Sequence of chain 1.A:
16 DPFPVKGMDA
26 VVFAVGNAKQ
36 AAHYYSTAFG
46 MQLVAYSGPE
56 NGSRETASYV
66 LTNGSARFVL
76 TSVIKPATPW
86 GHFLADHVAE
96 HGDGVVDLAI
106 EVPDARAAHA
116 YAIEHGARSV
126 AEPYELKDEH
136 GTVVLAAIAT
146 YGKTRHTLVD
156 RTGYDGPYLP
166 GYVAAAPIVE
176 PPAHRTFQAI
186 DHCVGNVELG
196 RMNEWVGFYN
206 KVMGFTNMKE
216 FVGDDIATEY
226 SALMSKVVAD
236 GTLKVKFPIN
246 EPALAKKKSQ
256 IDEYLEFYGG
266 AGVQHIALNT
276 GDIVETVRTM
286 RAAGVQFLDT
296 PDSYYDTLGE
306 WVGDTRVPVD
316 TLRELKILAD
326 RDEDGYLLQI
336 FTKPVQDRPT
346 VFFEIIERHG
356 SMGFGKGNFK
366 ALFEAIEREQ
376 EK

This protein binds this small molecule.
Small molecule (SMILES): O=C1CCCC(=O)C1=C(O)c1ccc(C(F)(F)F)cc1[N+](=O)[O-]

Binding-site contacts:
Ligand atom C9 contacts residue PHE336 of chain 1.A at 3.1 Å (hydrophobic).
Ligand atom O7 contacts residue FE21 of chain 1.C at 2.0 Å.
Ligand atom F1 contacts residue PHE364 of chain 1.A at 3.3 Å.
Ligand atom C10 contacts residue PHE336 of chain 1.A at 3.4 Å (hydrophobic).
Ligand atom F2 contacts residue PHE336 of chain 1.A at 3.7 Å.
Ligand atom F2 contacts residue LEU323 of chain 1.A at 3.4 Å.
Ligand atom C8 contacts residue PHE359 of chain 1.A at 3.8 Å (hydrophobic).
Ligand atom O5 contacts residue VAL189 of chain 1.A at 3.7 Å.
Ligand atom C2 contacts residue ASN245 of chain 1.A at 3.6 Å.
Ligand atom ON1 contacts residue PHE336 of chain 1.A at 3.8 Å.
Ligand atom C6 contacts residue FE21 of chain 1.C at 3.5 Å.
Ligand atom ON2 contacts residue PHE336 of chain 1.A at 3.6 Å.
Ligand atom F2 contacts residue ASN363 of chain 1.A at 3.5 Å.
Ligand atom O7 contacts residue GLU349 of chain 1.A at 3.0 Å (salt-bridge).
Ligand atom C4 contacts residue PRO243 of chain 1.A at 3.2 Å (hydrophobic).
Ligand atom O5 contacts residue PHE359 of chain 1.A at 3.8 Å.
Ligand atom O5 contacts residue HIS187 of chain 1.A at 3.0 Å (h-bond).
Ligand atom F2 contacts residue LEU367 of chain 1.A at 3.4 Å.
Ligand atom C7 contacts residue PHE359 of chain 1.A at 3.6 Å (hydrophobic).
Ligand atom O1 contacts residue PHE364 of chain 1.A at 3.2 Å.
Ligand atom O5 contacts residue HIS270 of chain 1.A at 3.5 Å (h-bond).
Ligand atom F1 contacts residue ASN363 of chain 1.A at 3.2 Å.
Ligand atom C3 contacts residue SER230 of chain 1.A at 3.3 Å.
Ligand atom O5 contacts residue FE21 of chain 1.C at 2.0 Å.
Ligand atom O7 contacts residue HIS270 of chain 1.A at 3.1 Å (h-bond).
Ligand atom C13 contacts residue GLY360 of chain 1.A at 3.7 Å.
Ligand atom ON2 contacts residue HIS270 of chain 1.A at 2.9 Å.
Ligand atom C1 contacts residue PHE359 of chain 1.A at 3.8 Å (hydrophobic).
Ligand atom O7 contacts residue PHE336 of chain 1.A at 3.2 Å.
Ligand atom C7 contacts residue FE21 of chain 1.C at 3.0 Å.
Ligand atom C2 contacts residue SER230 of chain 1.A at 3.5 Å.
Ligand atom F3 contacts residue PHE364 of chain 1.A at 3.7 Å.
Ligand atom N contacts residue PHE336 of chain 1.A at 3.4 Å.
Ligand atom C13 contacts residue PHE359 of chain 1.A at 3.0 Å (hydrophobic).
Ligand atom C12 contacts residue GLY360 of chain 1.A at 3.1 Å.
Ligand atom F3 contacts residue LEU367 of chain 1.A at 3.8 Å.
Ligand atom C11 contacts residue PHE336 of chain 1.A at 3.7 Å (hydrophobic).
Ligand atom C8 contacts residue PHE336 of chain 1.A at 3.4 Å (hydrophobic).
Ligand atom ON1 contacts residue PHE347 of chain 1.A at 3.5 Å.
Ligand atom C1 contacts residue FE21 of chain 1.C at 3.1 Å.